Sequence of chain 29.C:
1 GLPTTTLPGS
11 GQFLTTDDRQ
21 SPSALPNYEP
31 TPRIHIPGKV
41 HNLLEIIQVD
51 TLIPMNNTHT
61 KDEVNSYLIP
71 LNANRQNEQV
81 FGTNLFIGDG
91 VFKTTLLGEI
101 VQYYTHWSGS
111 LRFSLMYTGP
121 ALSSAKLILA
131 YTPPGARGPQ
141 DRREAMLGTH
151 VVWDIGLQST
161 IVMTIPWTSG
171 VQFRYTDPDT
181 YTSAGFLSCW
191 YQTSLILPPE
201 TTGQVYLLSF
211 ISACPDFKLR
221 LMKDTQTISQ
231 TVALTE

Sequence of chain 29.A:
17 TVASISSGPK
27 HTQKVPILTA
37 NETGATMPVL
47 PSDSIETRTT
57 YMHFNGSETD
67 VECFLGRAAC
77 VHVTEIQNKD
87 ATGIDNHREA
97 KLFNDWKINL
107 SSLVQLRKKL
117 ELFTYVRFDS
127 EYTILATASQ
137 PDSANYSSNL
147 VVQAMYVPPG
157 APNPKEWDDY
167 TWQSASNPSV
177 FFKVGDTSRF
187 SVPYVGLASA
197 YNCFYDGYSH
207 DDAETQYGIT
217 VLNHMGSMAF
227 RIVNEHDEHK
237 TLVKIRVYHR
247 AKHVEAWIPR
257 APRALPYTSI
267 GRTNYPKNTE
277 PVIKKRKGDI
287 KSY

This protein binds this small molecule.
Small molecule (SMILES): CC[C@H]1COC(c2ccc(OCCCCCCCc3cc(C)no3)cc2)=N1

Binding-site contacts:
Ligand atom C1C contacts residue MET224 of chain 29.A at 3.4 Å (hydrophobic).
Ligand atom C4 contacts residue TYR152 of chain 29.A at 3.9 Å (hydrophobic).
Ligand atom N3A contacts residue ASN219 of chain 29.A at 3.8 Å.
Ligand atom N2 contacts residue PRO174 of chain 29.A at 3.9 Å.
Ligand atom C5A contacts residue CYS199 of chain 29.A at 3.9 Å (hydrophobic).
Ligand atom C5 contacts residue MET224 of chain 29.A at 4.0 Å (hydrophobic).
Ligand atom C5B contacts residue LEU106 of chain 29.A at 4.0 Å (hydrophobic).
Ligand atom O1 contacts residue ALA24 of chain 29.C at 3.6 Å.
Ligand atom C4A contacts residue ILE215 of chain 29.A at 3.9 Å (hydrophobic).
Ligand atom C5B contacts residue TYR197 of chain 29.A at 3.7 Å (hydrophobic).
Ligand atom C7C contacts residue TYR128 of chain 29.A at 3.7 Å (hydrophobic).
Ligand atom C2C contacts residue TYR152 of chain 29.A at 4.0 Å (hydrophobic).
Ligand atom C4A contacts residue ASN219 of chain 29.A at 3.9 Å.
Ligand atom C5C contacts residue ILE104 of chain 29.A at 4.0 Å (hydrophobic).
Ligand atom C5 contacts residue PHE186 of chain 29.A at 3.7 Å (hydrophobic).
Ligand atom C31 contacts residue SER175 of chain 29.A at 3.6 Å.
Ligand atom C5C contacts residue TYR128 of chain 29.A at 3.6 Å (hydrophobic).
Ligand atom C4 contacts residue PHE186 of chain 29.A at 3.5 Å (hydrophobic).
Ligand atom C6B contacts residue TYR197 of chain 29.A at 3.5 Å (hydrophobic).
Ligand atom C3 contacts residue PRO174 of chain 29.A at 3.8 Å (hydrophobic).
Ligand atom CM2 contacts residue LEU116 of chain 29.A at 3.6 Å (hydrophobic).
Ligand atom C31 contacts residue ALA150 of chain 29.A at 3.8 Å (hydrophobic).
Ligand atom C31 contacts residue VAL176 of chain 29.A at 3.3 Å (hydrophobic).
Ligand atom O1 contacts residue VAL188 of chain 29.A at 3.8 Å.
Ligand atom C5 contacts residue TYR152 of chain 29.A at 3.8 Å (hydrophobic).
Ligand atom C4C contacts residue VAL188 of chain 29.A at 3.9 Å (hydrophobic).
Ligand atom C2C contacts residue VAL188 of chain 29.A at 3.4 Å (hydrophobic).
Ligand atom O1 contacts residue PHE186 of chain 29.A at 3.7 Å.
Ligand atom C3 contacts residue PHE186 of chain 29.A at 3.8 Å (hydrophobic).
Ligand atom C4 contacts residue MET224 of chain 29.A at 4.0 Å (hydrophobic).
Ligand atom C1B contacts residue MET221 of chain 29.A at 3.7 Å (hydrophobic).
Ligand atom C31 contacts residue PRO174 of chain 29.A at 3.4 Å (hydrophobic).
Ligand atom C4A contacts residue ASN198 of chain 29.A at 4.0 Å.
Ligand atom O1 contacts residue TYR152 of chain 29.A at 4.0 Å.
Ligand atom N2 contacts residue PHE186 of chain 29.A at 3.9 Å.
Ligand atom C2B contacts residue MET221 of chain 29.A at 3.6 Å (hydrophobic).
Ligand atom O1B contacts residue MET221 of chain 29.A at 3.7 Å.
Ligand atom N2 contacts residue ALA24 of chain 29.C at 3.3 Å.
Ligand atom C6C contacts residue VAL191 of chain 29.A at 3.5 Å (hydrophobic).
Ligand atom C3C contacts residue VAL188 of chain 29.A at 3.2 Å (hydrophobic).